The small molecule below binds the protein below.
Small molecule (SMILES): CC(=O)N[C@H]1[C@H](O[C@H]2[C@H](O)[C@@H](NC(C)=O)CO[C@@H]2CO)O[C@H](CO)[C@@H](O)[C@@H]1O

Binding-site contacts:
Ligand atom C8 contacts residue ASN799 of chain 1.B at 4.2 Å.
Ligand atom C5 contacts residue ASN799 of chain 1.B at 3.6 Å.
Ligand atom O5 contacts residue ASN799 of chain 1.B at 2.3 Å (h-bond).
Ligand atom C4 contacts residue ASN799 of chain 1.B at 4.2 Å.
Ligand atom C7 contacts residue ASN799 of chain 1.B at 3.8 Å.
Ligand atom N2 contacts residue ASN799 of chain 1.B at 2.9 Å (h-bond).
Ligand atom C3 contacts residue ASN799 of chain 1.B at 3.8 Å.
Ligand atom C1 contacts residue ASN799 of chain 1.B at 1.4 Å.
Ligand atom O7 contacts residue TYR786 of chain 1.B at 3.9 Å.
Ligand atom C2 contacts residue ASN799 of chain 1.B at 2.5 Å.

Sequence of chain 1.B:
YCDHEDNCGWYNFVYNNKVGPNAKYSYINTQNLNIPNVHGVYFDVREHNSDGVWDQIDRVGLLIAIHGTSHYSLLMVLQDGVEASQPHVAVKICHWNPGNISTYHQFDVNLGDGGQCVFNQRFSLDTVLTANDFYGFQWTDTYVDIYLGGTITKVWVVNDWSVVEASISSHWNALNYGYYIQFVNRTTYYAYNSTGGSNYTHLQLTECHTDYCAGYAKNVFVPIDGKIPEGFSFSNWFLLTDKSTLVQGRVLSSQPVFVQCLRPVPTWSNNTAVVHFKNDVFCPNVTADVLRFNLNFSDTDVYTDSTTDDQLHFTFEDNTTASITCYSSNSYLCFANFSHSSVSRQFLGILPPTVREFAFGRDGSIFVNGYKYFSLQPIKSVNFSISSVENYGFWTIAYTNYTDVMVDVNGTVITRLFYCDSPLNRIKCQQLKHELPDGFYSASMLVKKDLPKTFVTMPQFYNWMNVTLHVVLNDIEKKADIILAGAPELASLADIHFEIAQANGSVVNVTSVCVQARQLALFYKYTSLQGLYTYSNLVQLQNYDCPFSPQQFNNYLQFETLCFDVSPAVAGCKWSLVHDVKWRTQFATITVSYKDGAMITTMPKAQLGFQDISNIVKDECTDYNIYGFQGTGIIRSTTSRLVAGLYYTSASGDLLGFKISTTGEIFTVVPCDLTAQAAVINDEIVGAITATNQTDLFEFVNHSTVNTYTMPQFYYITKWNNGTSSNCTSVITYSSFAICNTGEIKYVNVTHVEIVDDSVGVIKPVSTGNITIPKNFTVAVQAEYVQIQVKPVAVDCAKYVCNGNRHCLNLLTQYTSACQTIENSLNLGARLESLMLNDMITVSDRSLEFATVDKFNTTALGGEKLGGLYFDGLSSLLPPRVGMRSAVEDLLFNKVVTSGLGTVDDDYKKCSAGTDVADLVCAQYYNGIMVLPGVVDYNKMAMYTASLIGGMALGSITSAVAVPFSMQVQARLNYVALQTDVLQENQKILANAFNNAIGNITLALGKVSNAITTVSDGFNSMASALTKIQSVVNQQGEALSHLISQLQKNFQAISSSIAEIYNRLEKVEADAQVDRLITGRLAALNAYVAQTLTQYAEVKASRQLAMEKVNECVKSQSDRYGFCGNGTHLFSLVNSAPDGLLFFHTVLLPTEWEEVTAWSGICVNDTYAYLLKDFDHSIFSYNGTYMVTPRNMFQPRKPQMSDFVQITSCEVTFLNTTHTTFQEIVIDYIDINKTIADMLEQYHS